A protein and the small-molecule ligand that binds it are described below.
Small molecule (SMILES): CC(=O)N[C@H]1[C@H](O[C@H]2[C@H](O)[C@@H](NC(C)=O)CO[C@@H]2CO)O[C@H](CO)[C@@H](O[C@@H]2O[C@H](CO)[C@@H](O)[C@H](O)[C@@H]2O)[C@@H]1O

Sequence of chain 1.H:
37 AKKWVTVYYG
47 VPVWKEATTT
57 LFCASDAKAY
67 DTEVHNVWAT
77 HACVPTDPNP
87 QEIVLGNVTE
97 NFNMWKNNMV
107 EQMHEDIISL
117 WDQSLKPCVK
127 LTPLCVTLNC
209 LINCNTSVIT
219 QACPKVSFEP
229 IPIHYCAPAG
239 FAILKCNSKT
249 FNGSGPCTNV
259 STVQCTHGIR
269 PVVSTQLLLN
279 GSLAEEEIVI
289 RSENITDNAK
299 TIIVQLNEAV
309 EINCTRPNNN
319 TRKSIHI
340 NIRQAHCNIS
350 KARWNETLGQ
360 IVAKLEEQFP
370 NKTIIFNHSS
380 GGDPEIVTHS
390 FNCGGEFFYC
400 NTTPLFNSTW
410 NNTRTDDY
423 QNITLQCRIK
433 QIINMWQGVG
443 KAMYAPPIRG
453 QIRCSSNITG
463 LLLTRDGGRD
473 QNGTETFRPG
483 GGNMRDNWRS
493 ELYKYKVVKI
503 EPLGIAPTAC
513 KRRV

Binding-site contacts:
Ligand atom O5 contacts residue ASN400 of chain 1.H at 2.3 Å (h-bond).
Ligand atom C8 contacts residue ASN400 of chain 1.H at 4.2 Å.
Ligand atom C2 contacts residue ASN400 of chain 1.H at 2.5 Å.
Ligand atom C1 contacts residue THR402 of chain 1.H at 3.3 Å.
Ligand atom N2 contacts residue ASN400 of chain 1.H at 3.0 Å (h-bond).
Ligand atom C8 contacts residue THR387 of chain 1.H at 3.8 Å.
Ligand atom O7 contacts residue ASN400 of chain 1.H at 2.9 Å (h-bond).
Ligand atom O5 contacts residue THR402 of chain 1.H at 3.3 Å (h-bond).
Ligand atom C5 contacts residue ASN400 of chain 1.H at 3.6 Å.
Ligand atom C6 contacts residue THR402 of chain 1.H at 4.1 Å.
Ligand atom C7 contacts residue ASN400 of chain 1.H at 3.2 Å.
Ligand atom C1 contacts residue ASN400 of chain 1.H at 1.4 Å.
Ligand atom C8 contacts residue VAL386 of chain 1.H at 4.2 Å (hydrophobic).
Ligand atom C4 contacts residue ASN400 of chain 1.H at 4.2 Å.
Ligand atom C5 contacts residue THR402 of chain 1.H at 3.4 Å.
Ligand atom C3 contacts residue ASN400 of chain 1.H at 3.8 Å.